Sequence of chain 1.A:
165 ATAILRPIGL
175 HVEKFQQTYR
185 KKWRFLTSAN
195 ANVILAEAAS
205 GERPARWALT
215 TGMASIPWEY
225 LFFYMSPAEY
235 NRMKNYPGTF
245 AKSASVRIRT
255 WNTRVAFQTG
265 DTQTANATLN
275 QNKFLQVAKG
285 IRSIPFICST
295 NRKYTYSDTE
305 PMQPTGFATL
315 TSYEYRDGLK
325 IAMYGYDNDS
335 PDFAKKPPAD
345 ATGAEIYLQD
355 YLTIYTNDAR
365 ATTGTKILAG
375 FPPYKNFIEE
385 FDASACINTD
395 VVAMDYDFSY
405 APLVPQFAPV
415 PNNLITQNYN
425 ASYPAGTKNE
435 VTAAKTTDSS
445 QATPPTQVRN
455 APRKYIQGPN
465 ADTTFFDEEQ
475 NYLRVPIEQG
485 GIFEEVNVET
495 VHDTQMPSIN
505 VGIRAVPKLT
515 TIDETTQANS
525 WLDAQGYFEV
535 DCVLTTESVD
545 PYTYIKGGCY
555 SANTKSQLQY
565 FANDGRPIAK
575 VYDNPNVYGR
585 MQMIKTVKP

Binding-site contacts:
Ligand atom OP1 contacts residue PRO289 of chain 59.A at 3.2 Å.
Ligand atom C4 contacts residue ASP497 of chain 59.A at 3.1 Å.
Ligand atom N7 contacts residue THR498 of chain 59.A at 3.1 Å.
Ligand atom C2 contacts residue MET398 of chain 59.A at 2.7 Å (hydrophobic).
Ligand atom C4 contacts residue ARG170 of chain 1.A at 1.2 Å.
Ligand atom N4 contacts residue ARG170 of chain 1.A at 0.6 Å (salt-bridge).
Ligand atom O6 contacts residue ASP401 of chain 59.A at 2.7 Å (salt-bridge).
Ligand atom N2 contacts residue SER403 of chain 59.A at 3.0 Å (h-bond).
Ligand atom N6 contacts residue GLN410 of chain 1.A at 2.7 Å (h-bond).
Ligand atom OP1 contacts residue GLY284 of chain 59.A at 3.0 Å.
Ligand atom O3' contacts residue PRO289 of chain 59.A at 3.1 Å.
Ligand atom C6 contacts residue ASN491 of chain 1.A at 3.1 Å.
Ligand atom N7 contacts residue GLN499 of chain 59.A at 2.8 Å (h-bond).
Ligand atom N1 contacts residue PRO545 of chain 1.A at 3.2 Å.
Ligand atom N1 contacts residue MET398 of chain 59.A at 3.0 Å.
Ligand atom OP2 contacts residue SER287 of chain 59.A at 2.9 Å.
Ligand atom C5 contacts residue ARG170 of chain 1.A at 2.4 Å.
Ligand atom N6 contacts residue SER555 of chain 1.A at 3.1 Å.
Ligand atom O3' contacts residue LYS178 of chain 1.A at 2.9 Å.
Ligand atom N1 contacts residue ASP401 of chain 59.A at 2.6 Å (salt-bridge).
Ligand atom O3' contacts residue VAL492 of chain 1.A at 3.2 Å.
Ligand atom OP2 contacts residue VAL492 of chain 1.A at 2.5 Å (h-bond).
Ligand atom O4' contacts residue GLN499 of chain 59.A at 3.0 Å (h-bond).
Ligand atom N3 contacts residue DG2 of chain 59.B at 2.9 Å (h-bond).
Ligand atom C5 contacts residue ASN491 of chain 1.A at 2.3 Å.
Ligand atom C2 contacts residue ASP399 of chain 59.A at 3.1 Å.
Ligand atom C5 contacts residue ASP497 of chain 59.A at 3.1 Å.
Ligand atom OP1 contacts residue PRO501 of chain 59.A at 3.1 Å.
Ligand atom C2 contacts residue ASP401 of chain 59.A at 3.1 Å.
Ligand atom N2 contacts residue ASP401 of chain 59.A at 2.8 Å (salt-bridge).
Ligand atom N3 contacts residue ARG170 of chain 1.A at 2.0 Å (salt-bridge).
Ligand atom C4 contacts residue ASN491 of chain 1.A at 2.5 Å.
Ligand atom O2 contacts residue THR558 of chain 1.A at 2.7 Å (h-bond).
Ligand atom O2 contacts residue DG2 of chain 59.B at 2.8 Å (h-bond).
Ligand atom O2 contacts residue PRO171 of chain 1.A at 3.0 Å (h-bond).
Ligand atom OP2 contacts residue ASN491 of chain 1.A at 2.9 Å.
Ligand atom O2 contacts residue LYS559 of chain 1.A at 2.8 Å (salt-bridge).
Ligand atom O4' contacts residue THR558 of chain 1.A at 3.1 Å.
Ligand atom N4 contacts residue ASN491 of chain 1.A at 2.7 Å (h-bond).
Ligand atom N4 contacts residue DG2 of chain 59.B at 2.9 Å (h-bond).

Sequence of chain 59.A:
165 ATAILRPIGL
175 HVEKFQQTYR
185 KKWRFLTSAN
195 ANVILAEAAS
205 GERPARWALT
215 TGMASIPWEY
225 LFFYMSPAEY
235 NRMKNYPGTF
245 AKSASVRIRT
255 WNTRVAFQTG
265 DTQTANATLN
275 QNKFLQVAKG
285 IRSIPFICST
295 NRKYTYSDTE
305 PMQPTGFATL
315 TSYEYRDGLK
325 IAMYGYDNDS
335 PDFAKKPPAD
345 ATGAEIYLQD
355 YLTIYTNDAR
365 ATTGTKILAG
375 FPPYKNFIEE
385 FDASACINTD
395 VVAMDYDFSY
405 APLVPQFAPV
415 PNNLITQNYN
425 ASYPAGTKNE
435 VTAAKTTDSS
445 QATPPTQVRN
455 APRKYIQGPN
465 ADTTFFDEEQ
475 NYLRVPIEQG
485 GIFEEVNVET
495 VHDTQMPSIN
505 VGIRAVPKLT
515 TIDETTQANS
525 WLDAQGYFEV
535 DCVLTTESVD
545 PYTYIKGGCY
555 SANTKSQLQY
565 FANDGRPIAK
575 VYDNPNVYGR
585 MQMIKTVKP

This protein binds this small molecule.
Small molecule (SMILES): N=c1ccn([C@H]2C[C@H](O[P](=O)(O)OC[C@H]3O[C@@H](n4cnc5c(N)ncnc54)C[C@@H]3O[P](=O)(O)OC[C@H]3O[C@@H](n4cnc5c(=O)nc(N)[nH]c54)C[C@@H]3O[P](=O)(O)OC[C@H]3O[C@@H](n4cnc5c(=O)nc(N)[nH]c54)C[C@@H]3O[P](=O)(O)OC[C@H]3O[C@@H](n4ccc(=N)[nH]c4=O)C[C@@H]3O[P](=O)(O)OC[C@H]3O[C@@H](n4ccc(=N)[nH]c4=O)C[C@@H]3O[P](=O)(O)OC[C@H]3O[C@@H](n4cnc5c(N)ncnc54)C[C@@H]3O[P](=O)(O)OC[C@H]3O[C@@H](n4cnc5c(N)ncnc54)C[C@@H]3O)[C@@H](COP(=O)=O)O2)c(=O)[nH]1